Sequence of chain 1.D:
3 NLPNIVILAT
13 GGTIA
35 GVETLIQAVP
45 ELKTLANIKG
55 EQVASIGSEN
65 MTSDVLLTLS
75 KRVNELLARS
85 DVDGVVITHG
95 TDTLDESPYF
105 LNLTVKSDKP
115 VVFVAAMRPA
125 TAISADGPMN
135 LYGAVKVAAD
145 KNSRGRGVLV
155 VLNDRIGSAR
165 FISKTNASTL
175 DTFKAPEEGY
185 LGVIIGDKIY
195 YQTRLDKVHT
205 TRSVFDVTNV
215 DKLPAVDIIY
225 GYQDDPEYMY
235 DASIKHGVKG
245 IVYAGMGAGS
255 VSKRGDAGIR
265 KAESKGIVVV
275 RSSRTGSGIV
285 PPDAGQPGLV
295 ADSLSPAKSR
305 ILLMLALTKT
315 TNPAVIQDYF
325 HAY

Sequence of chain 1.B:
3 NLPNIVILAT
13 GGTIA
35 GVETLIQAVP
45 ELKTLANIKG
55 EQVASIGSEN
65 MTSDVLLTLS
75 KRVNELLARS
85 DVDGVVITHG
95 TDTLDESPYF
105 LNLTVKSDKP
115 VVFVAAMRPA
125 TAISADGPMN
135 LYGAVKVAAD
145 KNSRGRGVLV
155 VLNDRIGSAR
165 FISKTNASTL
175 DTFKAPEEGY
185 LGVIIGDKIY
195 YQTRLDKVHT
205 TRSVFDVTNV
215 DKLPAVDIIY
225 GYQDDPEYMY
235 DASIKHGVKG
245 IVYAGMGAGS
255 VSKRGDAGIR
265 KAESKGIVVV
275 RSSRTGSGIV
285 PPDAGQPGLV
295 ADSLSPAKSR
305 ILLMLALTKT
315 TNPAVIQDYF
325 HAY

This protein binds this small molecule.
Small molecule (SMILES): N[C@@H](CCC(=O)O)C(=O)O

Binding-site contacts:
Ligand atom OE1 contacts residue THR95 of chain 1.B at 2.5 Å (h-bond).
Ligand atom CA contacts residue GLU63 of chain 1.B at 3.5 Å.
Ligand atom OE1 contacts residue THR15 of chain 1.B at 4.1 Å.
Ligand atom O contacts residue GLU63 of chain 1.B at 3.6 Å.
Ligand atom N contacts residue SER254 of chain 1.D at 4.0 Å.
Ligand atom OE2 contacts residue GLY14 of chain 1.B at 3.5 Å.
Ligand atom C contacts residue SER62 of chain 1.B at 3.2 Å.
Ligand atom N contacts residue GLU63 of chain 1.B at 2.7 Å (salt-bridge).
Ligand atom OE2 contacts residue THR95 of chain 1.B at 3.6 Å (h-bond).
Ligand atom CA contacts residue ASP96 of chain 1.B at 3.4 Å.
Ligand atom OE2 contacts residue GLY94 of chain 1.B at 3.4 Å.
Ligand atom C contacts residue GLY94 of chain 1.B at 3.9 Å.
Ligand atom C contacts residue GLY61 of chain 1.B at 4.2 Å.
Ligand atom C contacts residue GLU63 of chain 1.B at 3.4 Å.
Ligand atom OE1 contacts residue GLY94 of chain 1.B at 4.5 Å.
Ligand atom OXT contacts residue GLY61 of chain 1.B at 3.5 Å.
Ligand atom C contacts residue THR95 of chain 1.B at 4.2 Å.
Ligand atom OXT contacts residue GLY94 of chain 1.B at 3.4 Å.
Ligand atom CD contacts residue THR95 of chain 1.B at 3.6 Å.
Ligand atom C contacts residue ASP96 of chain 1.B at 3.7 Å.
Ligand atom OE2 contacts residue ALA120 of chain 1.B at 3.6 Å.
Ligand atom OE2 contacts residue THR15 of chain 1.B at 3.1 Å (h-bond).
Ligand atom OXT contacts residue GLY14 of chain 1.B at 3.6 Å.
Ligand atom O contacts residue THR95 of chain 1.B at 3.5 Å (h-bond).
Ligand atom N contacts residue ASP96 of chain 1.B at 2.6 Å (salt-bridge).
Ligand atom OXT contacts residue THR95 of chain 1.B at 4.4 Å.
Ligand atom OXT contacts residue SER62 of chain 1.B at 3.0 Å (h-bond).
Ligand atom CG contacts residue THR15 of chain 1.B at 3.5 Å.
Ligand atom CD contacts residue THR15 of chain 1.B at 3.4 Å.
Ligand atom OE1 contacts residue ALA120 of chain 1.B at 3.3 Å (h-bond).
Ligand atom CD contacts residue GLY94 of chain 1.B at 4.2 Å.
Ligand atom O contacts residue ASP96 of chain 1.B at 3.2 Å (salt-bridge).
Ligand atom OXT contacts residue GLU63 of chain 1.B at 3.7 Å.
Ligand atom CB contacts residue ASP96 of chain 1.B at 3.6 Å.
Ligand atom O contacts residue SER62 of chain 1.B at 2.4 Å (h-bond).
Ligand atom CD contacts residue ALA120 of chain 1.B at 3.6 Å (hydrophobic).
Ligand atom O contacts residue GLY94 of chain 1.B at 3.6 Å.